Binding-site contacts:
Ligand atom C06 contacts residue ILE122 of chain 1.A at 3.8 Å (hydrophobic).
Ligand atom C06 contacts residue ALA16 of chain 1.A at 3.7 Å (hydrophobic).
Ligand atom C18 contacts residue ASP15 of chain 1.A at 3.5 Å.
Ligand atom N24 contacts residue ASP15 of chain 1.A at 4.2 Å.
Ligand atom N01 contacts residue 1TZ1 of chain 1.E at 3.6 Å.
Ligand atom C08 contacts residue ASP15 of chain 1.A at 3.7 Å.
Ligand atom C09 contacts residue DMS1 of chain 1.B at 4.0 Å.
Ligand atom C06 contacts residue 1TZ1 of chain 1.D at 3.6 Å.
Ligand atom C18 contacts residue 1TZ1 of chain 1.E at 3.6 Å.
Ligand atom C02 contacts residue ASP15 of chain 1.A at 3.6 Å.
Ligand atom C07 contacts residue ASP15 of chain 1.A at 3.6 Å.
Ligand atom C06 contacts residue ASP15 of chain 1.A at 4.2 Å.
Ligand atom C07 contacts residue DMS1 of chain 1.B at 3.7 Å.
Ligand atom C04 contacts residue ASP15 of chain 1.A at 3.8 Å.
Ligand atom O23 contacts residue 1TZ1 of chain 1.E at 2.7 Å (h-bond).
Ligand atom C08 contacts residue THR223 of chain 1.A at 3.8 Å.
Ligand atom C06 contacts residue DMS1 of chain 1.B at 4.0 Å.
Ligand atom C04 contacts residue ILE10 of chain 1.A at 3.9 Å (hydrophobic).
Ligand atom C06 contacts residue ILE10 of chain 1.A at 4.2 Å (hydrophobic).
Ligand atom C01 contacts residue ASP15 of chain 1.A at 3.4 Å.
Ligand atom C23 contacts residue 1TZ1 of chain 1.E at 3.9 Å.
Ligand atom C09 contacts residue 1TZ1 of chain 1.E at 3.8 Å.
Ligand atom N24 contacts residue 1TZ1 of chain 1.E at 4.2 Å.
Ligand atom C05 contacts residue ASP15 of chain 1.A at 3.9 Å.
Ligand atom C03 contacts residue ASP11 of chain 1.A at 4.1 Å.
Ligand atom C07 contacts residue THR223 of chain 1.A at 3.6 Å.
Ligand atom C05 contacts residue DMS1 of chain 1.B at 4.3 Å.
Ligand atom C02 contacts residue ASP119 of chain 1.A at 4.4 Å.
Ligand atom C03 contacts residue ASP119 of chain 1.A at 4.3 Å.
Ligand atom C05 contacts residue ILE10 of chain 1.A at 4.3 Å (hydrophobic).
Ligand atom C09 contacts residue THR223 of chain 1.A at 3.2 Å.
Ligand atom C06 contacts residue ASP119 of chain 1.A at 3.5 Å.
Ligand atom C09 contacts residue ASP15 of chain 1.A at 3.9 Å.
Ligand atom C03 contacts residue ASP15 of chain 1.A at 3.8 Å.
Ligand atom C04 contacts residue ASP119 of chain 1.A at 3.7 Å.
Ligand atom C05 contacts residue ASP119 of chain 1.A at 4.1 Å.

The small molecule below binds the protein below.
Small molecule (SMILES): Cc1cc(C)c(/C=N/NC(=O)[C@@H](N)Cc2c[nH]c3ccccc23)c(C)c1

Sequence of chain 1.A:
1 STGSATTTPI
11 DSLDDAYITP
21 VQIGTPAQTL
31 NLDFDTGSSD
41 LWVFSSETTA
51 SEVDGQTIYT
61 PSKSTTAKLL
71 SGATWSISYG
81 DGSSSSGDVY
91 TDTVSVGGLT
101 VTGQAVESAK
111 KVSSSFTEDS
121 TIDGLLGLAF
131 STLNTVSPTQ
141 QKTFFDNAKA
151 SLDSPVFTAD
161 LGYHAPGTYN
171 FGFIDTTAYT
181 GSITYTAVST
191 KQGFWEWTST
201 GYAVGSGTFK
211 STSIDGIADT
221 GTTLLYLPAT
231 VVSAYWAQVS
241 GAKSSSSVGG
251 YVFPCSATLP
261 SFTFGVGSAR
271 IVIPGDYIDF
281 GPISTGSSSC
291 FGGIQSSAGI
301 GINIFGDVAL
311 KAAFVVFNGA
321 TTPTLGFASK